Sequence of chain 1.C:
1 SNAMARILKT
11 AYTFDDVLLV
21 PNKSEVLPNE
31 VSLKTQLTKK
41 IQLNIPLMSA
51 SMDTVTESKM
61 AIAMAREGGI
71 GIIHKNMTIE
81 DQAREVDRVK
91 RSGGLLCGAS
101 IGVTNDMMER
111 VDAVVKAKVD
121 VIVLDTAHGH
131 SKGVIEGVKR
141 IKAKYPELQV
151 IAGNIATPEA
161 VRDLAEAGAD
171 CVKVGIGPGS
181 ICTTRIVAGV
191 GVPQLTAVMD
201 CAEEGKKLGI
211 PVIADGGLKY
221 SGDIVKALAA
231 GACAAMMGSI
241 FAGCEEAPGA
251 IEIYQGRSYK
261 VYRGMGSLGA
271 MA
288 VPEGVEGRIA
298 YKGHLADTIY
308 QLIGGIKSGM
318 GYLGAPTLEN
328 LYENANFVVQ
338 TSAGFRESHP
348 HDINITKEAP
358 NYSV

This protein binds this small molecule.
Small molecule (SMILES): O=c1[nH]cnc2c1ncn2[C@@H]1O[C@H](COP(=O)(O)O)[C@@H](O)[C@H]1O

Binding-site contacts:
Ligand atom C2 contacts residue 8L71 of chain 1.M at 3.4 Å.
Ligand atom C2 contacts residue GLU290 of chain 1.C at 3.5 Å.
Ligand atom C2' contacts residue ASP215 of chain 1.C at 3.7 Å.
Ligand atom O3' contacts residue ASP215 of chain 1.C at 2.6 Å (salt-bridge).
Ligand atom N1 contacts residue GLU290 of chain 1.C at 2.7 Å (salt-bridge).
Ligand atom N7 contacts residue GLY264 of chain 1.C at 3.6 Å.
Ligand atom C8 contacts residue MET52 of chain 1.C at 3.5 Å (hydrophobic).
Ligand atom C3' contacts residue ASP215 of chain 1.C at 3.5 Å.
Ligand atom O2P contacts residue SER239 of chain 1.C at 3.1 Å (h-bond).
Ligand atom O5' contacts residue GLY216 of chain 1.C at 3.6 Å.
Ligand atom O3P contacts residue SER239 of chain 1.C at 3.4 Å (h-bond).
Ligand atom N7 contacts residue ILE181 of chain 1.C at 3.6 Å.
Ligand atom O6 contacts residue GLY264 of chain 1.C at 3.2 Å.
Ligand atom O2' contacts residue ASP215 of chain 1.C at 2.6 Å (salt-bridge).
Ligand atom O6 contacts residue MET265 of chain 1.C at 3.2 Å (h-bond).
Ligand atom C4' contacts residue ASP215 of chain 1.C at 3.6 Å.
Ligand atom C6 contacts residue GLU290 of chain 1.C at 3.6 Å.
Ligand atom N7 contacts residue MET265 of chain 1.C at 2.9 Å (h-bond).
Ligand atom O6 contacts residue GLY266 of chain 1.C at 2.7 Å (h-bond).
Ligand atom C5 contacts residue MET265 of chain 1.C at 3.6 Å (hydrophobic).
Ligand atom O1P contacts residue GLY217 of chain 1.C at 2.8 Å (h-bond).
Ligand atom O2P contacts residue TYR262 of chain 1.C at 2.6 Å (h-bond).
Ligand atom O2P contacts residue SER180 of chain 1.C at 2.6 Å (h-bond).
Ligand atom N3 contacts residue CYS182 of chain 1.C at 3.5 Å.
Ligand atom O6 contacts residue GLU290 of chain 1.C at 3.6 Å (salt-bridge).
Ligand atom O2' contacts residue ASN154 of chain 1.C at 3.4 Å (h-bond).
Ligand atom C6 contacts residue GLY266 of chain 1.C at 3.5 Å.
Ligand atom O3P contacts residue MET237 of chain 1.C at 3.6 Å.
Ligand atom N3 contacts residue 8L71 of chain 1.M at 3.7 Å.
Ligand atom O6 contacts residue GLY291 of chain 1.C at 3.5 Å.
Ligand atom C5' contacts residue TYR262 of chain 1.C at 3.6 Å (hydrophobic).
Ligand atom C2 contacts residue CYS182 of chain 1.C at 3.1 Å (hydrophobic).
Ligand atom O5' contacts residue GLY179 of chain 1.C at 3.5 Å.
Ligand atom O3P contacts residue GLY238 of chain 1.C at 2.8 Å (h-bond).
Ligand atom N1 contacts residue 8L71 of chain 1.M at 3.6 Å.
Ligand atom P contacts residue SER180 of chain 1.C at 3.7 Å.
Ligand atom O1P contacts residue GLY179 of chain 1.C at 3.5 Å.
Ligand atom O3' contacts residue ALA50 of chain 1.C at 3.3 Å.
Ligand atom O1P contacts residue SER180 of chain 1.C at 3.0 Å (h-bond).
Ligand atom C5 contacts residue ILE181 of chain 1.C at 3.7 Å (hydrophobic).